Binding-site contacts:
Ligand atom C2 contacts residue ASN362 of chain 1.A at 2.5 Å.
Ligand atom C8 contacts residue GLY358 of chain 1.A at 4.0 Å.
Ligand atom O7 contacts residue GLY358 of chain 1.A at 3.7 Å.
Ligand atom C5 contacts residue ASN362 of chain 1.A at 3.8 Å.
Ligand atom C4 contacts residue ASN362 of chain 1.A at 4.3 Å.
Ligand atom C8 contacts residue PHE361 of chain 1.A at 3.7 Å (hydrophobic).
Ligand atom C8 contacts residue ASN362 of chain 1.A at 4.4 Å.
Ligand atom C1 contacts residue ASN362 of chain 1.A at 1.5 Å.
Ligand atom O5 contacts residue ASN362 of chain 1.A at 2.4 Å (h-bond).
Ligand atom C8 contacts residue LEU387 of chain 1.A at 3.7 Å (hydrophobic).
Ligand atom O3 contacts residue VAL386 of chain 1.A at 4.3 Å.
Ligand atom N2 contacts residue ASN362 of chain 1.A at 3.0 Å (h-bond).
Ligand atom C8 contacts residue PHE357 of chain 1.A at 4.2 Å (hydrophobic).
Ligand atom C7 contacts residue GLY358 of chain 1.A at 4.1 Å.
Ligand atom C7 contacts residue ASN362 of chain 1.A at 3.7 Å.
Ligand atom C3 contacts residue ASN362 of chain 1.A at 3.9 Å.
Ligand atom O7 contacts residue ASN362 of chain 1.A at 4.0 Å.

Sequence of chain 1.A:
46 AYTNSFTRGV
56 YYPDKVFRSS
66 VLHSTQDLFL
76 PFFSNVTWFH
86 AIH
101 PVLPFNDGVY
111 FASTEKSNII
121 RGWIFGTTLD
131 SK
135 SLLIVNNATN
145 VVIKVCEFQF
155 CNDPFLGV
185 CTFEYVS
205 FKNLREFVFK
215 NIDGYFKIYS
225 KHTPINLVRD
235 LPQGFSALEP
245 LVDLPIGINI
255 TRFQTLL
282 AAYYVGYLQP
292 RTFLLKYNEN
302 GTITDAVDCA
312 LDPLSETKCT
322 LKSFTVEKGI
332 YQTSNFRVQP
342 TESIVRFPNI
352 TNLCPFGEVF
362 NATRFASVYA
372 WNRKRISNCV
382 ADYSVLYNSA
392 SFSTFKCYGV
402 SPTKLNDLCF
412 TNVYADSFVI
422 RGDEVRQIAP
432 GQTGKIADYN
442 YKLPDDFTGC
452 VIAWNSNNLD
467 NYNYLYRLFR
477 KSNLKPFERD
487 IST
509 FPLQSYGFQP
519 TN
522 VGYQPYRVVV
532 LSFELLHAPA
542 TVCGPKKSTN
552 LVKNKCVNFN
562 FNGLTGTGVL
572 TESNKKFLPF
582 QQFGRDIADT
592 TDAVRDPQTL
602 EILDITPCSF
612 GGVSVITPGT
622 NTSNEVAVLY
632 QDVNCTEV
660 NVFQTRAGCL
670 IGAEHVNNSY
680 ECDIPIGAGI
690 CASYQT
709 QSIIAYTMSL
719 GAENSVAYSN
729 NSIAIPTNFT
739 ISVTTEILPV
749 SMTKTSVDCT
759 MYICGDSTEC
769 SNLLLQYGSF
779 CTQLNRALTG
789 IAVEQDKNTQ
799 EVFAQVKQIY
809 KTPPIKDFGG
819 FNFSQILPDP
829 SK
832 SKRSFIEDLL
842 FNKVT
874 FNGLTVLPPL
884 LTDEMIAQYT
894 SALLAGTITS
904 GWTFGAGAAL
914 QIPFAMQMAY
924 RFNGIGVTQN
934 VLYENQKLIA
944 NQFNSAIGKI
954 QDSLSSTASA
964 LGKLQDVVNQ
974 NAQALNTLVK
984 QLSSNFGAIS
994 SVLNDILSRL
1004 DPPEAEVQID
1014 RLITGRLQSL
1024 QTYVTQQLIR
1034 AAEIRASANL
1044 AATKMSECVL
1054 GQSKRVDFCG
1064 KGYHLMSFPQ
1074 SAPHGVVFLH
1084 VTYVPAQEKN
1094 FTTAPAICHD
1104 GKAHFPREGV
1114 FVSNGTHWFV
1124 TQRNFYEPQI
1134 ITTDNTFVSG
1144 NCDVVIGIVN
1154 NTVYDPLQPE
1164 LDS

This small molecule binds to this protein.
Small molecule (SMILES): CC(=O)N[C@@H]1[C@@H](O)[C@H](O)[C@@H](CO)O[C@H]1O